Sequence of chain 1.A:
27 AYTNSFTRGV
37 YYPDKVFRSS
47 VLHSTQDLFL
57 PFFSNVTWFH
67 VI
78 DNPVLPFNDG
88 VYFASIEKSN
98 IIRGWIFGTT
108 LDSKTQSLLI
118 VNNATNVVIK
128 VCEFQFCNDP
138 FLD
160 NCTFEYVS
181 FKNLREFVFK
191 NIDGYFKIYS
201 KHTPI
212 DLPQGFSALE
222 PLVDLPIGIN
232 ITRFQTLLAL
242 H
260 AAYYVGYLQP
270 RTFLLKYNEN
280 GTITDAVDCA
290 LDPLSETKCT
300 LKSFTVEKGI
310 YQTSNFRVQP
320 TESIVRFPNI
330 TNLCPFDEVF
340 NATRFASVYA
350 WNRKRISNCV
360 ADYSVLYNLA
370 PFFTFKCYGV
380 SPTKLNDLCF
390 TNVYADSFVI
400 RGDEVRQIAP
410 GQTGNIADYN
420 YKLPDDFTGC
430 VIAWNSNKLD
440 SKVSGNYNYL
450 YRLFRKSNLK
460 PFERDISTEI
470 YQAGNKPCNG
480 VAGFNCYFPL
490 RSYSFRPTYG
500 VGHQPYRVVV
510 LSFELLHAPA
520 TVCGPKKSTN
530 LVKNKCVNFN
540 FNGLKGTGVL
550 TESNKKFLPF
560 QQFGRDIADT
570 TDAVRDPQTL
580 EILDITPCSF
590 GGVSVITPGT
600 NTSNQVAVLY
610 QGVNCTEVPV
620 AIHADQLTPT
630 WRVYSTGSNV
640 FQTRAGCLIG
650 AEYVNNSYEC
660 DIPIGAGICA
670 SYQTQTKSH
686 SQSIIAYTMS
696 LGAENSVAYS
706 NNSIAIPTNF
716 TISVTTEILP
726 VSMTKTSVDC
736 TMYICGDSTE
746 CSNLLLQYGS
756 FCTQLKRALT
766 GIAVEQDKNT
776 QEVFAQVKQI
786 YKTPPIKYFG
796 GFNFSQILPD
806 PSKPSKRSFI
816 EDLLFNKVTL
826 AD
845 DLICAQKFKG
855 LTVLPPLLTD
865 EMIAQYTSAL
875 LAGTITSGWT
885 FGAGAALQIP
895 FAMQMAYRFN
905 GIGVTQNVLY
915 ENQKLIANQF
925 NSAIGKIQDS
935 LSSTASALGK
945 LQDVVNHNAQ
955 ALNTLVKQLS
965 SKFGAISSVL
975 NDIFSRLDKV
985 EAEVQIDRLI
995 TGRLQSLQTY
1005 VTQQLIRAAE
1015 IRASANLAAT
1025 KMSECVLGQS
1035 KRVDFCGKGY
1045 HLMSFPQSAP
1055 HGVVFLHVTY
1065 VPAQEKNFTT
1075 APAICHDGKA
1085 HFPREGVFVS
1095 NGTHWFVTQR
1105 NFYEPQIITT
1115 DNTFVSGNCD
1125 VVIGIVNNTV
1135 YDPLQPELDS

Sequence of chain 1.B:
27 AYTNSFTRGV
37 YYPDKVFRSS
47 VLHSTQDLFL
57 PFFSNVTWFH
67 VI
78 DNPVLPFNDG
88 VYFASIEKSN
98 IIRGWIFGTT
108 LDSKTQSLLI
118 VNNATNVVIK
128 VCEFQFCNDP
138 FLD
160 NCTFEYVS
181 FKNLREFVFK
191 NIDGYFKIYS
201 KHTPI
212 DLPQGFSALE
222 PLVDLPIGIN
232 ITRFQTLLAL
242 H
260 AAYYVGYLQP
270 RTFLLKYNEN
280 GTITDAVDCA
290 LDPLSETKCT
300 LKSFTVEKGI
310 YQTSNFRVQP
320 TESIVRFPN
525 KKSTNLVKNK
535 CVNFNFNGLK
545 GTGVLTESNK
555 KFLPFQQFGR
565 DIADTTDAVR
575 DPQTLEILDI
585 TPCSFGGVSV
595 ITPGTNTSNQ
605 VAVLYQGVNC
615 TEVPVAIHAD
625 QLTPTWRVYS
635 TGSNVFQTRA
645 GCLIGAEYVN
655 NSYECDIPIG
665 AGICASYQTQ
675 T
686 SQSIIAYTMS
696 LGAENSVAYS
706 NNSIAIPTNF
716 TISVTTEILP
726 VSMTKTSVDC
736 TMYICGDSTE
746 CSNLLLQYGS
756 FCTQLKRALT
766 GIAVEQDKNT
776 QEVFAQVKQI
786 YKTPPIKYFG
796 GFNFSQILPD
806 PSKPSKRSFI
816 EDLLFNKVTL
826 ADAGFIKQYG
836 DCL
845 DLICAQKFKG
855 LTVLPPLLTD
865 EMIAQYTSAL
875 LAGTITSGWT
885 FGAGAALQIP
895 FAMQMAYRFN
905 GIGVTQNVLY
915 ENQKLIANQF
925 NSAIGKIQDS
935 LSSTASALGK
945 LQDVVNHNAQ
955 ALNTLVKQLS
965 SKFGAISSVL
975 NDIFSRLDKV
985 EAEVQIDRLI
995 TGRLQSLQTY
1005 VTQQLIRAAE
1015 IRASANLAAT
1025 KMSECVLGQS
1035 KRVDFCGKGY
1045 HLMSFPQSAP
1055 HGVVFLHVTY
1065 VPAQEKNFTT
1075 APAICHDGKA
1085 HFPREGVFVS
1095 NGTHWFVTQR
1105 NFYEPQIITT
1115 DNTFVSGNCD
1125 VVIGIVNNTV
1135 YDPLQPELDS

A small-molecule ligand and the protein it binds are described below.
Small molecule (SMILES): CC(=O)N[C@H]1[C@H](O[C@H]2[C@H](O)[C@@H](NC(C)=O)CO[C@@H]2CO)O[C@H](CO)[C@@H](O)[C@@H]1O

Binding-site contacts:
Ligand atom O5 contacts residue THR615 of chain 1.A at 3.8 Å.
Ligand atom C3 contacts residue ASN613 of chain 1.A at 3.8 Å.
Ligand atom C4 contacts residue ASN613 of chain 1.A at 4.2 Å.
Ligand atom C5 contacts residue ASN613 of chain 1.A at 3.7 Å.
Ligand atom C8 contacts residue LYS832 of chain 1.B at 4.1 Å.
Ligand atom C7 contacts residue ASN613 of chain 1.A at 3.3 Å.
Ligand atom C8 contacts residue ASN613 of chain 1.A at 4.4 Å.
Ligand atom C1 contacts residue ASN613 of chain 1.A at 1.4 Å.
Ligand atom O5 contacts residue ASN613 of chain 1.A at 2.4 Å (h-bond).
Ligand atom C6 contacts residue THR615 of chain 1.A at 3.7 Å.
Ligand atom C2 contacts residue ASN613 of chain 1.A at 2.4 Å.
Ligand atom C5 contacts residue THR615 of chain 1.A at 4.4 Å.
Ligand atom C8 contacts residue ILE831 of chain 1.B at 3.5 Å (hydrophobic).
Ligand atom O6 contacts residue THR615 of chain 1.A at 3.5 Å.
Ligand atom O7 contacts residue GLY835 of chain 1.B at 3.6 Å (h-bond).
Ligand atom N2 contacts residue ASN613 of chain 1.A at 2.9 Å (h-bond).
Ligand atom O7 contacts residue ASN613 of chain 1.A at 3.3 Å (h-bond).